Sequence of chain 1.B:
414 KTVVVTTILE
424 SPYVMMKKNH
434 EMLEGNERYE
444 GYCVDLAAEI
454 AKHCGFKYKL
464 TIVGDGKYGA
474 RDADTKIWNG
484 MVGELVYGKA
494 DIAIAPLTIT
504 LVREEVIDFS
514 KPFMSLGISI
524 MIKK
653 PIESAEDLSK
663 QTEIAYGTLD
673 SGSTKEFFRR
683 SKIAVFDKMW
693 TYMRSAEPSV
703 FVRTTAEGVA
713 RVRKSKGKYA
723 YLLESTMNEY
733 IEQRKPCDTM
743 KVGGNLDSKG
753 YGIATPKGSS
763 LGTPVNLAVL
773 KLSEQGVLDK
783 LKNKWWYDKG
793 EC

A small-molecule ligand and the protein it binds are described below.
Small molecule (SMILES): NS(=O)(=O)c1cc2c(cc1Cl)N[C@H]([C@H]1C[C@H]3C=C[C@@H]1C3)NS2(=O)=O

Sequence of chain 1.A:
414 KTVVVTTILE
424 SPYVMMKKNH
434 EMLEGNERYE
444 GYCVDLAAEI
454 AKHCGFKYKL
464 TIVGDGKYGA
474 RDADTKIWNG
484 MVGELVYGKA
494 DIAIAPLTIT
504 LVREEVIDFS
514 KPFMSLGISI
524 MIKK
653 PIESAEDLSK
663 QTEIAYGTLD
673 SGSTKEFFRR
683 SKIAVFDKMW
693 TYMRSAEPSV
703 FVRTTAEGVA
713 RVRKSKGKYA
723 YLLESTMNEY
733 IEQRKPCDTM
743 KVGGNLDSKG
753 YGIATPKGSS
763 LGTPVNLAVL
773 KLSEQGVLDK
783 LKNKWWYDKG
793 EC

Binding-site contacts:
Ligand atom O3 contacts residue MET517 of chain 1.B at 3.7 Å.
Ligand atom C9 contacts residue SER518 of chain 1.B at 3.6 Å.
Ligand atom C7 contacts residue ILE502 of chain 1.A at 3.8 Å (hydrophobic).
Ligand atom C14 contacts residue PHE516 of chain 1.B at 3.8 Å (hydrophobic).
Ligand atom O4 contacts residue LYS784 of chain 1.B at 3.8 Å.
Ligand atom O3 contacts residue SER518 of chain 1.B at 3.4 Å (h-bond).
Ligand atom C4 contacts residue ILE502 of chain 1.A at 3.8 Å (hydrophobic).
Ligand atom C1 contacts residue PRO515 of chain 1.B at 3.4 Å (hydrophobic).
Ligand atom O1 contacts residue SER518 of chain 1.B at 2.3 Å (h-bond).
Ligand atom N1 contacts residue PRO515 of chain 1.B at 2.9 Å (h-bond).
Ligand atom C4 contacts residue LYS751 of chain 1.A at 3.7 Å.
Ligand atom C14 contacts residue SER775 of chain 1.B at 3.1 Å.
Ligand atom O2 contacts residue SER518 of chain 1.B at 2.3 Å (h-bond).
Ligand atom C3 contacts residue GLY752 of chain 1.A at 3.6 Å.
Ligand atom C9 contacts residue SER750 of chain 1.A at 3.5 Å.
Ligand atom C11 contacts residue SER518 of chain 1.B at 3.4 Å.
Ligand atom C10 contacts residue SER750 of chain 1.A at 3.7 Å.
Ligand atom N2 contacts residue PRO515 of chain 1.B at 3.5 Å (h-bond).
Ligand atom C12 contacts residue PHE516 of chain 1.B at 3.5 Å (hydrophobic).
Ligand atom C4 contacts residue GLY752 of chain 1.A at 3.2 Å.
Ligand atom CL contacts residue ASP781 of chain 1.B at 2.9 Å.
Ligand atom N3 contacts residue SER750 of chain 1.A at 3.8 Å.
Ligand atom C5 contacts residue ILE502 of chain 1.A at 3.4 Å (hydrophobic).
Ligand atom O2 contacts residue MET517 of chain 1.B at 3.0 Å.
Ligand atom O2 contacts residue PRO515 of chain 1.B at 3.4 Å.
Ligand atom N3 contacts residue ASP781 of chain 1.B at 3.2 Å (salt-bridge).
Ligand atom CL contacts residue LEU780 of chain 1.B at 3.3 Å.
Ligand atom C11 contacts residue PHE516 of chain 1.B at 3.6 Å (hydrophobic).
Ligand atom C11 contacts residue MET517 of chain 1.B at 3.7 Å (hydrophobic).
Ligand atom C7 contacts residue LEU772 of chain 1.B at 3.6 Å (hydrophobic).
Ligand atom S1 contacts residue SER518 of chain 1.B at 2.7 Å (h-bond).
Ligand atom C13 contacts residue PHE516 of chain 1.B at 3.5 Å (hydrophobic).
Ligand atom C12 contacts residue SER750 of chain 1.A at 3.7 Å.
Ligand atom C7 contacts residue LYS514 of chain 1.B at 3.7 Å.
Ligand atom O1 contacts residue SER750 of chain 1.A at 3.5 Å.
Ligand atom C11 contacts residue SER750 of chain 1.A at 3.5 Å.
Ligand atom S1 contacts residue PRO515 of chain 1.B at 3.8 Å.
Ligand atom N2 contacts residue SER775 of chain 1.B at 3.0 Å (h-bond).
Ligand atom C8 contacts residue PRO515 of chain 1.B at 3.4 Å (hydrophobic).
Ligand atom C10 contacts residue SER775 of chain 1.B at 3.5 Å.